Binding-site contacts:
Ligand atom C43 contacts residue THR161 of chain 4.A at 3.1 Å.
Ligand atom N36 contacts residue ALA185 of chain 1.A at 3.4 Å (h-bond).
Ligand atom C26 contacts residue GLU123 of chain 4.A at 3.5 Å.
Ligand atom C07 contacts residue ILE187 of chain 1.A at 3.4 Å (hydrophobic).
Ligand atom C02 contacts residue HIS223 of chain 4.A at 3.4 Å.
Ligand atom C32 contacts residue TYR163 of chain 4.A at 3.5 Å (hydrophobic).
Ligand atom C35 contacts residue ILE187 of chain 1.A at 3.4 Å (hydrophobic).
Ligand atom C47 contacts residue ASP45 of chain 4.A at 3.4 Å.
Ligand atom N44 contacts residue THR161 of chain 4.A at 2.6 Å (h-bond).
Ligand atom O28 contacts residue ALA162 of chain 4.A at 3.2 Å.
Ligand atom C15 contacts residue ASP45 of chain 4.A at 3.5 Å.
Ligand atom C25 contacts residue GLU123 of chain 4.A at 3.4 Å.
Ligand atom C21 contacts residue HIS223 of chain 4.A at 3.4 Å.
Ligand atom O27 contacts residue GLU123 of chain 4.A at 2.7 Å (salt-bridge).
Ligand atom C35 contacts residue SER166 of chain 4.A at 3.1 Å.
Ligand atom C16 contacts residue ASP45 of chain 4.A at 3.5 Å.
Ligand atom C05 contacts residue PRO132 of chain 1.A at 3.6 Å (hydrophobic).
Ligand atom N38 contacts residue ASP150 of chain 1.A at 2.5 Å (salt-bridge).
Ligand atom C18 contacts residue GLY46 of chain 4.A at 3.5 Å.
Ligand atom C04 contacts residue HIS223 of chain 4.A at 3.3 Å.
Ligand atom O08 contacts residue ILE187 of chain 1.A at 3.4 Å.
Ligand atom N36 contacts residue ILE187 of chain 1.A at 3.5 Å.
Ligand atom C37 contacts residue ALA185 of chain 1.A at 3.5 Å (hydrophobic).
Ligand atom O28 contacts residue TYR163 of chain 4.A at 3.2 Å (h-bond).
Ligand atom C43 contacts residue PHE74 of chain 4.A at 3.3 Å (hydrophobic).
Ligand atom O27 contacts residue ASN122 of chain 4.A at 3.1 Å (h-bond).
Ligand atom N46 contacts residue SER158 of chain 4.A at 2.7 Å (h-bond).
Ligand atom O50 contacts residue ASP45 of chain 4.A at 2.6 Å (salt-bridge).
Ligand atom N46 contacts residue ASN122 of chain 4.A at 2.9 Å (h-bond).
Ligand atom N03 contacts residue HIS223 of chain 4.A at 3.4 Å (h-bond).
Ligand atom N38 contacts residue ALA185 of chain 1.A at 2.7 Å (h-bond).
Ligand atom N44 contacts residue PHE74 of chain 4.A at 3.4 Å.
Ligand atom O01 contacts residue HIS223 of chain 4.A at 3.5 Å (h-bond).
Ligand atom N14 contacts residue ASP45 of chain 4.A at 3.4 Å (salt-bridge).
Ligand atom N09 contacts residue ILE187 of chain 1.A at 3.4 Å.
Ligand atom N36 contacts residue SER166 of chain 4.A at 3.3 Å (h-bond).
Ligand atom O28 contacts residue GLU123 of chain 4.A at 2.5 Å (salt-bridge).
Ligand atom N46 contacts residue TYR75 of chain 4.A at 3.1 Å (h-bond).
Ligand atom N39 contacts residue ASN122 of chain 4.A at 3.0 Å (h-bond).
Ligand atom C41 contacts residue ASP45 of chain 4.A at 3.5 Å.

The small molecule below binds the protein below.
Small molecule (SMILES): Nc1ncnc2c1ncn2[C@@H]1O[C@H](CN2CC#Cc3nc4c(N)ncnc4n3[C@@H]3O[C@H](CNC(=O)NCCNC(=O)C2)[C@@H](O)[C@H]3O)[C@@H](O)[C@H]1O

Sequence of chain 1.A:
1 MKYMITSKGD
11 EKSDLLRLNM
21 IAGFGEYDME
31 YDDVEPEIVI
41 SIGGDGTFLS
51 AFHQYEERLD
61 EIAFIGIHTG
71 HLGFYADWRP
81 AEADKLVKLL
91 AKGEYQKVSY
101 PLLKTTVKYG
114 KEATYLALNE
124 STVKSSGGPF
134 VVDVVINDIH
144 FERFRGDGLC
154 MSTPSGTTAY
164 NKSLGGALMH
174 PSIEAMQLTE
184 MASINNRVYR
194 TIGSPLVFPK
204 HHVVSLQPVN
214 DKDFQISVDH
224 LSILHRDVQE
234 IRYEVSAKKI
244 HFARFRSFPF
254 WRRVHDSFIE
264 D

Sequence of chain 4.A:
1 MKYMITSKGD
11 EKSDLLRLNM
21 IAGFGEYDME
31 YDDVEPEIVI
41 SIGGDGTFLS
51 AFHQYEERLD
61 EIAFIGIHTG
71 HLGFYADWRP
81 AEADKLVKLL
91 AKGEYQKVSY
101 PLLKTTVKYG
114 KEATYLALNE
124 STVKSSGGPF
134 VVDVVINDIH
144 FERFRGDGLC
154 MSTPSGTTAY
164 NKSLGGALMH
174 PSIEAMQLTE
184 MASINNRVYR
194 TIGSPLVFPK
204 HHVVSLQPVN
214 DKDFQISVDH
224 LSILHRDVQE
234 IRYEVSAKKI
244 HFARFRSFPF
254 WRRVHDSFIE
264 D